Sequence of chain 1.C:
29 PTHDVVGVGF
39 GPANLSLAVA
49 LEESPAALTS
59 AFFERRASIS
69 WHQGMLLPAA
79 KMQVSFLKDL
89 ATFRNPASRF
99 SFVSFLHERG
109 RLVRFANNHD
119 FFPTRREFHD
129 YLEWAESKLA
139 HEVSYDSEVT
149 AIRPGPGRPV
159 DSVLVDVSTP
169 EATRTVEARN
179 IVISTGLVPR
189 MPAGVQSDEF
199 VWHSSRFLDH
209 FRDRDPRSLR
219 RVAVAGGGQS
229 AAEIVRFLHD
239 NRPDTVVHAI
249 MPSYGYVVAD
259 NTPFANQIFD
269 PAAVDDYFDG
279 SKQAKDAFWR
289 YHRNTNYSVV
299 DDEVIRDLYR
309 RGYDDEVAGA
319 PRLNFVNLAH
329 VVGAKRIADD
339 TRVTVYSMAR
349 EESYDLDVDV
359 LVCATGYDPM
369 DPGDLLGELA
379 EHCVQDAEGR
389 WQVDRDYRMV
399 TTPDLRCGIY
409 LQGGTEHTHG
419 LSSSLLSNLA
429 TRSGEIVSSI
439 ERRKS

A protein and the small-molecule ligand that binds it are described below.
Small molecule (SMILES): NCCC[C@H](N)C(=O)O

Binding-site contacts:
Ligand atom CD contacts residue LEU423 of chain 1.C at 4.0 Å (hydrophobic).
Ligand atom CG contacts residue THR293 of chain 1.C at 4.0 Å.
Ligand atom CD contacts residue FDA1 of chain 1.P at 3.7 Å.
Ligand atom NE contacts residue THR293 of chain 1.C at 4.0 Å.
Ligand atom CG contacts residue LEU423 of chain 1.C at 4.3 Å (hydrophobic).
Ligand atom NE contacts residue GLN81 of chain 1.C at 3.9 Å.
Ligand atom CA contacts residue SER425 of chain 1.C at 4.0 Å.
Ligand atom CD contacts residue GLN81 of chain 1.C at 3.7 Å.
Ligand atom C contacts residue ASN264 of chain 1.C at 3.7 Å.
Ligand atom CB contacts residue GLN81 of chain 1.C at 3.5 Å.
Ligand atom CG contacts residue GLN81 of chain 1.C at 3.7 Å.
Ligand atom NE contacts residue ASN294 of chain 1.C at 2.6 Å (h-bond).
Ligand atom CA contacts residue PHE267 of chain 1.C at 3.4 Å (hydrophobic).
Ligand atom OXT contacts residue VAL82 of chain 1.C at 4.2 Å.
Ligand atom N contacts residue PHE267 of chain 1.C at 3.8 Å.
Ligand atom CA contacts residue GLN81 of chain 1.C at 4.4 Å.
Ligand atom C contacts residue SER425 of chain 1.C at 3.7 Å.
Ligand atom O contacts residue VAL82 of chain 1.C at 3.7 Å.
Ligand atom N contacts residue ASN259 of chain 1.C at 3.8 Å.
Ligand atom OXT contacts residue PHE267 of chain 1.C at 4.4 Å.
Ligand atom C contacts residue PHE267 of chain 1.C at 3.7 Å (hydrophobic).
Ligand atom C contacts residue VAL82 of chain 1.C at 3.9 Å (hydrophobic).
Ligand atom CD contacts residue ASN294 of chain 1.C at 3.7 Å.
Ligand atom O contacts residue LYS86 of chain 1.C at 2.9 Å (salt-bridge).
Ligand atom OXT contacts residue LYS86 of chain 1.C at 3.3 Å (salt-bridge).
Ligand atom O contacts residue PHE267 of chain 1.C at 3.5 Å.
Ligand atom OXT contacts residue ASN264 of chain 1.C at 2.9 Å (h-bond).
Ligand atom NE contacts residue NAP1 of chain 1.Q at 3.7 Å.
Ligand atom CG contacts residue PHE267 of chain 1.C at 4.3 Å (hydrophobic).
Ligand atom O contacts residue SER425 of chain 1.C at 2.7 Å (h-bond).
Ligand atom C contacts residue LYS86 of chain 1.C at 3.5 Å.
Ligand atom CB contacts residue FDA1 of chain 1.P at 4.4 Å.
Ligand atom CB contacts residue VAL82 of chain 1.C at 4.0 Å (hydrophobic).
Ligand atom N contacts residue GLN81 of chain 1.C at 4.2 Å.
Ligand atom CB contacts residue SER425 of chain 1.C at 3.9 Å.
Ligand atom NE contacts residue LEU423 of chain 1.C at 4.3 Å.
Ligand atom CG contacts residue ASN294 of chain 1.C at 4.5 Å.
Ligand atom CA contacts residue ASN264 of chain 1.C at 3.5 Å.
Ligand atom N contacts residue ASN264 of chain 1.C at 2.7 Å (h-bond).